Sequence of chain 1.E:
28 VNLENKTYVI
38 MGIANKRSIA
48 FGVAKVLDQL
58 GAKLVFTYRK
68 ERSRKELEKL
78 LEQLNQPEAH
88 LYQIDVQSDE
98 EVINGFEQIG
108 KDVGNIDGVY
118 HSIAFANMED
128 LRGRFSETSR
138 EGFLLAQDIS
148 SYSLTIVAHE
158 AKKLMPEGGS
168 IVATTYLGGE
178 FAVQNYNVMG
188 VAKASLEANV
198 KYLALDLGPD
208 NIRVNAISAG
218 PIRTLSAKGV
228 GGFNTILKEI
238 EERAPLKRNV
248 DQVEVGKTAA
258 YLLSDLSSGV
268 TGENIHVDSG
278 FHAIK

A small-molecule ligand and the protein it binds are described below.
Small molecule (SMILES): Oc1cc(Cl)ccc1Oc1ccc(Cl)cc1Cl

Binding-site contacts:
Ligand atom CL15 contacts residue ALA123 of chain 1.E at 3.2 Å.
Ligand atom C3 contacts residue VAL227 of chain 1.E at 3.8 Å (hydrophobic).
Ligand atom C1 contacts residue TYR173 of chain 1.E at 3.8 Å (hydrophobic).
Ligand atom C2 contacts residue NAP1 of chain 1.T at 3.3 Å.
Ligand atom C10 contacts residue SER223 of chain 1.E at 3.7 Å.
Ligand atom C4 contacts residue VAL227 of chain 1.E at 4.0 Å (hydrophobic).
Ligand atom C1 contacts residue NAP1 of chain 1.T at 3.5 Å.
Ligand atom C12 contacts residue SER223 of chain 1.E at 3.8 Å.
Ligand atom C4 contacts residue ALA224 of chain 1.E at 3.6 Å (hydrophobic).
Ligand atom CL15 contacts residue PHE122 of chain 1.E at 4.0 Å.
Ligand atom C10 contacts residue ALA121 of chain 1.E at 3.6 Å (hydrophobic).
Ligand atom C11 contacts residue MET186 of chain 1.E at 3.7 Å (hydrophobic).
Ligand atom C13 contacts residue VAL227 of chain 1.E at 3.8 Å (hydrophobic).
Ligand atom O7 contacts residue SER223 of chain 1.E at 3.9 Å.
Ligand atom C1 contacts residue TYR183 of chain 1.E at 3.4 Å (hydrophobic).
Ligand atom CL14 contacts residue TYR173 of chain 1.E at 3.5 Å.
Ligand atom C4 contacts residue NAP1 of chain 1.T at 3.4 Å.
Ligand atom CL16 contacts residue SER223 of chain 1.E at 3.3 Å.
Ligand atom C13 contacts residue SER223 of chain 1.E at 3.7 Å.
Ligand atom O17 contacts residue LYS190 of chain 1.E at 3.8 Å.
Ligand atom CL16 contacts residue NAP1 of chain 1.T at 3.4 Å.
Ligand atom CL14 contacts residue NAP1 of chain 1.T at 3.6 Å.
Ligand atom CL16 contacts residue ALA121 of chain 1.E at 3.5 Å.
Ligand atom C9 contacts residue NAP1 of chain 1.T at 4.0 Å.
Ligand atom C9 contacts residue SER223 of chain 1.E at 3.2 Å.
Ligand atom C3 contacts residue NAP1 of chain 1.T at 3.2 Å.
Ligand atom C6 contacts residue TYR183 of chain 1.E at 3.5 Å (hydrophobic).
Ligand atom C8 contacts residue NAP1 of chain 1.T at 3.8 Å.
Ligand atom CL15 contacts residue LEU128 of chain 1.E at 3.6 Å.
Ligand atom C8 contacts residue SER223 of chain 1.E at 3.6 Å.
Ligand atom C10 contacts residue MET186 of chain 1.E at 4.0 Å (hydrophobic).
Ligand atom C6 contacts residue NAP1 of chain 1.T at 3.4 Å.
Ligand atom C9 contacts residue ALA121 of chain 1.E at 4.0 Å (hydrophobic).
Ligand atom C3 contacts residue PHE230 of chain 1.E at 3.8 Å (hydrophobic).
Ligand atom O7 contacts residue NAP1 of chain 1.T at 3.2 Å (h-bond).
Ligand atom O17 contacts residue NAP1 of chain 1.T at 2.5 Å (h-bond).
Ligand atom O17 contacts residue TYR183 of chain 1.E at 2.6 Å (h-bond).
Ligand atom C3 contacts residue ALA224 of chain 1.E at 3.9 Å (hydrophobic).
Ligand atom CL14 contacts residue PHE230 of chain 1.E at 3.8 Å.
Ligand atom C5 contacts residue NAP1 of chain 1.T at 3.4 Å.